Binding-site contacts:
Ligand atom C11 contacts residue MET67 of chain 1.A at 4.1 Å (hydrophobic).
Ligand atom C contacts residue ALA46 of chain 1.A at 3.7 Å (hydrophobic).
Ligand atom N contacts residue THR91 of chain 1.A at 3.7 Å.
Ligand atom C11 contacts residue PHE158 of chain 1.A at 4.0 Å (hydrophobic).
Ligand atom C15 contacts residue LYS48 of chain 1.A at 3.7 Å.
Ligand atom C17 contacts residue CYS34 of chain 1.A at 3.0 Å (hydrophobic).
Ligand atom N2 contacts residue MET94 of chain 1.A at 4.1 Å.
Ligand atom C1 contacts residue TYR93 of chain 1.A at 3.5 Å (hydrophobic).
Ligand atom N3 contacts residue CYS34 of chain 1.A at 3.8 Å.
Ligand atom O2 contacts residue LEU26 of chain 1.A at 3.9 Å.
Ligand atom N5 contacts residue CYS34 of chain 1.A at 3.9 Å.
Ligand atom C14 contacts residue MET67 of chain 1.A at 3.7 Å (hydrophobic).
Ligand atom N1 contacts residue ALA46 of chain 1.A at 3.6 Å.
Ligand atom C12 contacts residue MET67 of chain 1.A at 3.8 Å (hydrophobic).
Ligand atom C16 contacts residue LYS48 of chain 1.A at 4.2 Å.
Ligand atom C13 contacts residue GLU63 of chain 1.A at 3.4 Å.
Ligand atom N contacts residue ALA46 of chain 1.A at 3.5 Å.
Ligand atom N contacts residue LEU146 of chain 1.A at 4.1 Å.
Ligand atom C13 contacts residue MET67 of chain 1.A at 3.6 Å (hydrophobic).
Ligand atom C27 contacts residue LEU26 of chain 1.A at 3.9 Å (hydrophobic).
Ligand atom N3 contacts residue PHE31 of chain 1.A at 4.0 Å.
Ligand atom O1 contacts residue PHE31 of chain 1.A at 4.0 Å.
Ligand atom C14 contacts residue GLU63 of chain 1.A at 3.6 Å.
Ligand atom C12 contacts residue ASP157 of chain 1.A at 3.8 Å.
Ligand atom N2 contacts residue LEU26 of chain 1.A at 4.0 Å.
Ligand atom C10 contacts residue ASP157 of chain 1.A at 4.1 Å.
Ligand atom C27 contacts residue GLY97 of chain 1.A at 3.8 Å.
Ligand atom C19 contacts residue CYS34 of chain 1.A at 2.7 Å (hydrophobic).
Ligand atom N1 contacts residue TYR93 of chain 1.A at 3.7 Å.
Ligand atom C20 contacts residue CYS34 of chain 1.A at 3.1 Å (hydrophobic).
Ligand atom C4 contacts residue CYS34 of chain 1.A at 4.0 Å (hydrophobic).
Ligand atom C18 contacts residue CYS34 of chain 1.A at 1.7 Å (hydrophobic).
Ligand atom O contacts residue LYS48 of chain 1.A at 4.0 Å.
Ligand atom C1 contacts residue MET94 of chain 1.A at 3.1 Å (hydrophobic).
Ligand atom C21 contacts residue CYS34 of chain 1.A at 3.1 Å (hydrophobic).
Ligand atom N contacts residue GLU92 of chain 1.A at 4.0 Å.
Ligand atom C11 contacts residue ASP157 of chain 1.A at 3.3 Å.
Ligand atom O1 contacts residue CYS34 of chain 1.A at 2.8 Å (h-bond).
Ligand atom C12 contacts residue PHE158 of chain 1.A at 3.9 Å (hydrophobic).
Ligand atom N1 contacts residue MET94 of chain 1.A at 3.6 Å (h-bond).

Sequence of chain 1.A:
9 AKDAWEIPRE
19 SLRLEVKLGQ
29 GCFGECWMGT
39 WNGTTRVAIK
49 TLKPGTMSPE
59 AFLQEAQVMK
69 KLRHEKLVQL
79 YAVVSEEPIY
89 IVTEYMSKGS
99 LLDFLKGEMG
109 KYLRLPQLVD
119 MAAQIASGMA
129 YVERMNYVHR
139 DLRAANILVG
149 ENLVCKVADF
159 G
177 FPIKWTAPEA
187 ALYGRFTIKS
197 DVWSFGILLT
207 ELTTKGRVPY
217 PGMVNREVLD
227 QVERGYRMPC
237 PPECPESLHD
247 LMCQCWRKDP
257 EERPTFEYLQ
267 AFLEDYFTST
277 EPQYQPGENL

The protein below binds the small molecule below.
Small molecule (SMILES): COCCn1c(C[C@@H](C#N)C(=O)NC(C)C)c(-c2ccc(Oc3ccccc3)cc2)c2c(N)ncnc21